Sequence of chain 1.B:
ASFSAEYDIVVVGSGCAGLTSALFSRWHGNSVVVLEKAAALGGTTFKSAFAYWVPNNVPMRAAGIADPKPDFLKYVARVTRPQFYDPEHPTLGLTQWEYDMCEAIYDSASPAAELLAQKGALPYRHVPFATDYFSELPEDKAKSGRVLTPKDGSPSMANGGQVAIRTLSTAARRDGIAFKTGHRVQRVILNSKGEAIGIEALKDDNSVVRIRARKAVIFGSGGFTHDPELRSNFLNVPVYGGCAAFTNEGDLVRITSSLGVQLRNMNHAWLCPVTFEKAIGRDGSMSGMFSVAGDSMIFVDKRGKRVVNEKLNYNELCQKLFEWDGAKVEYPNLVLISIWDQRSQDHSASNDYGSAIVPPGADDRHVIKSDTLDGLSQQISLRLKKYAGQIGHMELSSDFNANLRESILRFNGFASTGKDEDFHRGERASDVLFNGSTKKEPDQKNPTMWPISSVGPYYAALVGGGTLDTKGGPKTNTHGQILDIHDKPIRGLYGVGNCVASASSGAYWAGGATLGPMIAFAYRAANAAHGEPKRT

The small molecule below binds the protein below.
Small molecule (SMILES): O=C1C=CCCC1

Binding-site contacts:
Ligand atom C3 contacts residue TYR415 of chain 1.B at 4.5 Å (hydrophobic).
Ligand atom C1 contacts residue FAD1 of chain 1.L at 3.2 Å.
Ligand atom C6 contacts residue FAD1 of chain 1.L at 3.3 Å.
Ligand atom C2 contacts residue FAD1 of chain 1.L at 3.4 Å.
Ligand atom C2 contacts residue ALA113 of chain 1.B at 4.2 Å (hydrophobic).
Ligand atom C2 contacts residue GLY573 of chain 1.B at 3.8 Å.
Ligand atom C2 contacts residue GLY574 of chain 1.B at 3.9 Å.
Ligand atom C2 contacts residue TYR376 of chain 1.B at 4.0 Å (hydrophobic).
Ligand atom C5 contacts residue LEU530 of chain 1.B at 4.4 Å (hydrophobic).
Ligand atom O1 contacts residue FAD1 of chain 1.L at 3.2 Å (h-bond).
Ligand atom C5 contacts residue FAD1 of chain 1.L at 3.4 Å.
Ligand atom C1 contacts residue TYR570 of chain 1.B at 3.3 Å (hydrophobic).
Ligand atom C3 contacts residue FAD1 of chain 1.L at 3.7 Å.
Ligand atom C5 contacts residue TYR570 of chain 1.B at 4.5 Å (hydrophobic).
Ligand atom C4 contacts residue PHE352 of chain 1.B at 3.6 Å (hydrophobic).
Ligand atom C1 contacts residue TYR376 of chain 1.B at 3.3 Å (hydrophobic).
Ligand atom C5 contacts residue TYR376 of chain 1.B at 3.8 Å (hydrophobic).
Ligand atom C6 contacts residue TYR376 of chain 1.B at 3.2 Å (hydrophobic).
Ligand atom C1 contacts residue TYR195 of chain 1.B at 3.9 Å (hydrophobic).
Ligand atom C6 contacts residue LEU530 of chain 1.B at 4.0 Å (hydrophobic).
Ligand atom O1 contacts residue TYR570 of chain 1.B at 2.6 Å (h-bond).
Ligand atom C1 contacts residue GLY574 of chain 1.B at 3.8 Å.
Ligand atom O1 contacts residue GLY574 of chain 1.B at 2.9 Å (h-bond).
Ligand atom C1 contacts residue GLY573 of chain 1.B at 4.1 Å.
Ligand atom O1 contacts residue ALA572 of chain 1.B at 4.2 Å.
Ligand atom C6 contacts residue TYR570 of chain 1.B at 3.1 Å (hydrophobic).
Ligand atom O1 contacts residue TYR376 of chain 1.B at 3.6 Å (h-bond).
Ligand atom O1 contacts residue ALA575 of chain 1.B at 4.3 Å.
Ligand atom C5 contacts residue PHE352 of chain 1.B at 3.5 Å (hydrophobic).
Ligand atom C2 contacts residue TYR195 of chain 1.B at 3.8 Å (hydrophobic).
Ligand atom C4 contacts residue TYR376 of chain 1.B at 4.4 Å (hydrophobic).
Ligand atom C3 contacts residue TYR195 of chain 1.B at 4.3 Å (hydrophobic).
Ligand atom O1 contacts residue TYR195 of chain 1.B at 4.2 Å.
Ligand atom C4 contacts residue FAD1 of chain 1.L at 3.9 Å.
Ligand atom O1 contacts residue GLY573 of chain 1.B at 3.6 Å.
Ligand atom C4 contacts residue TYR415 of chain 1.B at 4.2 Å (hydrophobic).